Sequence of chain 1.D:
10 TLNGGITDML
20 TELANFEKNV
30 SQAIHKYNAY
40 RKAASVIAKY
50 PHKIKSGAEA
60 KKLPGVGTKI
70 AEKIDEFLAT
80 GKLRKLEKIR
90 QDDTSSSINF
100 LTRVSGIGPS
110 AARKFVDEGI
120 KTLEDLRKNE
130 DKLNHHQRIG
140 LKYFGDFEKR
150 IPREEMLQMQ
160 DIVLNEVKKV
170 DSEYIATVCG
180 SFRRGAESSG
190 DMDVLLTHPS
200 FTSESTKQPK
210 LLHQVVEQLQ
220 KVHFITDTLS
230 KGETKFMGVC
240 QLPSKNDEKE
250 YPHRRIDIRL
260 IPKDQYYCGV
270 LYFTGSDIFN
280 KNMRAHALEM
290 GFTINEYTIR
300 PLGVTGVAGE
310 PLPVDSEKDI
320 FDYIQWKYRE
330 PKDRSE

Binding-site contacts:
Ligand atom PA contacts residue NA1 of chain 1.F at 3.5 Å.
Ligand atom O2B contacts residue MG1 of chain 1.E at 2.2 Å.
Ligand atom PA contacts residue MG1 of chain 1.E at 3.3 Å.
Ligand atom O2B contacts residue SER180 of chain 1.D at 3.2 Å (h-bond).
Ligand atom O1A contacts residue ASP192 of chain 1.D at 2.9 Å (salt-bridge).
Ligand atom O1B contacts residue ARG183 of chain 1.D at 2.8 Å (salt-bridge).
Ligand atom O3G contacts residue GLY189 of chain 1.D at 2.9 Å (h-bond).
Ligand atom PG contacts residue GLY189 of chain 1.D at 3.6 Å.
Ligand atom O1A contacts residue ASP190 of chain 1.D at 3.0 Å (salt-bridge).
Ligand atom C4' contacts residue PHE272 of chain 1.D at 3.6 Å (hydrophobic).
Ligand atom O3' contacts residue ARG183 of chain 1.D at 3.5 Å (salt-bridge).
Ligand atom O3' contacts residue GLY274 of chain 1.D at 3.5 Å.
Ligand atom N2 contacts residue ARG283 of chain 1.D at 3.1 Å.
Ligand atom O2B contacts residue GLY179 of chain 1.D at 3.3 Å.
Ligand atom O3G contacts residue MG1 of chain 1.E at 3.7 Å.
Ligand atom O2B contacts residue ASP192 of chain 1.D at 3.0 Å (salt-bridge).
Ligand atom N7 contacts residue ASP276 of chain 1.D at 3.4 Å.
Ligand atom N3 contacts residue TYR271 of chain 1.D at 3.5 Å.
Ligand atom F3B contacts residue ARG183 of chain 1.D at 3.1 Å.
Ligand atom O3G contacts residue SER188 of chain 1.D at 3.7 Å.
Ligand atom C2' contacts residue ASN279 of chain 1.D at 3.5 Å.
Ligand atom N2 contacts residue ASN279 of chain 1.D at 3.6 Å.
Ligand atom PB contacts residue MG1 of chain 1.E at 3.3 Å.
Ligand atom PG contacts residue MG1 of chain 1.E at 3.2 Å.
Ligand atom O1A contacts residue NA1 of chain 1.F at 2.5 Å (h-bond).
Ligand atom N3 contacts residue ASN279 of chain 1.D at 3.1 Å (h-bond).
Ligand atom O3G contacts residue SER180 of chain 1.D at 2.5 Å (h-bond).
Ligand atom C2' contacts residue GLY274 of chain 1.D at 3.5 Å.
Ligand atom O1A contacts residue MG1 of chain 1.E at 2.0 Å.
Ligand atom O5' contacts residue NA1 of chain 1.F at 3.6 Å (h-bond).
Ligand atom O3' contacts residue THR273 of chain 1.D at 3.4 Å (h-bond).
Ligand atom C1' contacts residue TYR271 of chain 1.D at 3.5 Å (hydrophobic).
Ligand atom O4' contacts residue PHE272 of chain 1.D at 3.6 Å.
Ligand atom C5' contacts residue ASP192 of chain 1.D at 3.5 Å.
Ligand atom O1G contacts residue MG1 of chain 1.E at 1.9 Å.
Ligand atom O2G contacts residue GLY189 of chain 1.D at 3.4 Å.
Ligand atom C5 contacts residue ASP276 of chain 1.D at 3.5 Å.
Ligand atom O1G contacts residue ASP190 of chain 1.D at 2.6 Å (salt-bridge).
Ligand atom F3B contacts residue SER180 of chain 1.D at 3.5 Å.
Ligand atom C2' contacts residue TYR271 of chain 1.D at 3.1 Å (hydrophobic).

A protein and the small-molecule ligand that binds it are described below.
Small molecule (SMILES): Nc1nc2c(ncn2[C@H]2C[C@H](O)[C@@H](CO[P](=O)(O)O[P](=O)(O)[C@H](F)P(=O)(O)O)O2)c(=O)[nH]1